Binding-site contacts:
Ligand atom C19 contacts residue PRO26 of chain 1.G at 4.4 Å (hydrophobic).
Ligand atom C20 contacts residue PHE18 of chain 1.G at 4.1 Å (hydrophobic).
Ligand atom C21 contacts residue PHE18 of chain 1.G at 4.3 Å (hydrophobic).
Ligand atom C24 contacts residue ARG17 of chain 1.G at 3.7 Å.
Ligand atom C21 contacts residue ARG17 of chain 1.G at 4.2 Å.
Ligand atom O26 contacts residue ARG14 of chain 1.G at 2.8 Å (salt-bridge).
Ligand atom C2 contacts residue PEK1 of chain 1.PA at 4.3 Å.
Ligand atom C21 contacts residue PHE21 of chain 1.G at 4.1 Å (hydrophobic).
Ligand atom C24 contacts residue ARG14 of chain 1.G at 3.5 Å.
Ligand atom C23 contacts residue PEK1 of chain 1.PA at 4.1 Å.
Ligand atom C22 contacts residue PHE18 of chain 1.G at 4.2 Å (hydrophobic).
Ligand atom O26 contacts residue PEK1 of chain 1.PA at 4.4 Å.
Ligand atom C18 contacts residue GLY22 of chain 1.G at 3.8 Å.
Ligand atom C19 contacts residue PHE21 of chain 1.G at 3.8 Å (hydrophobic).
Ligand atom C11 contacts residue PEK1 of chain 1.PA at 4.2 Å.
Ligand atom O25 contacts residue PEK1 of chain 1.PA at 3.9 Å.
Ligand atom O26 contacts residue ARG17 of chain 1.G at 3.2 Å (salt-bridge).
Ligand atom C12 contacts residue PHE21 of chain 1.G at 3.7 Å (hydrophobic).
Ligand atom C1 contacts residue PEK1 of chain 1.PA at 4.0 Å.
Ligand atom C19 contacts residue PEK1 of chain 1.PA at 4.5 Å.
Ligand atom C18 contacts residue PHE18 of chain 1.G at 4.0 Å (hydrophobic).
Ligand atom C23 contacts residue ARG17 of chain 1.G at 4.0 Å.
Ligand atom C12 contacts residue PEK1 of chain 1.PA at 4.2 Å.
Ligand atom C18 contacts residue PHE21 of chain 1.G at 4.1 Å (hydrophobic).
Ligand atom C21 contacts residue PEK1 of chain 1.PA at 4.3 Å.
Ligand atom C24 contacts residue PEK1 of chain 1.PA at 3.9 Å.
Ligand atom C11 contacts residue PHE21 of chain 1.G at 3.9 Å (hydrophobic).
Ligand atom O12 contacts residue PEK1 of chain 1.PA at 3.2 Å.
Ligand atom O25 contacts residue ARG14 of chain 1.G at 2.8 Å (salt-bridge).

Sequence of chain 1.G:
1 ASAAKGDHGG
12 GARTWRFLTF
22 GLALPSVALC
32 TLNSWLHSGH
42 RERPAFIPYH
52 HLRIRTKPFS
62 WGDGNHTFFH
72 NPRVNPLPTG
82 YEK

A small-molecule ligand and the protein it binds are described below.
Small molecule (SMILES): C[C@H](CCC(=O)O)[C@H]1CC[C@H]2[C@@H]3[C@H](O)C[C@@H]4C[C@H](O)CC[C@]4(C)[C@H]3C[C@H](O)[C@]12C